A small-molecule ligand and the protein it binds are described below.
Small molecule (SMILES): CC(=O)N[C@@H]1[C@@H](O[C@@H]2O[C@H](CO)[C@H](O)[C@H](O[C@]3(C(=O)O)C[C@H](O)[C@@H](NC(C)=O)[C@H]([C@H](O)[C@H](O)CO)O3)[C@H]2O)[C@@H](O)[C@@H](CO)O[C@H]1O

Binding-site contacts:
Ligand atom C5 contacts residue TYR48 of chain 2.A at 4.2 Å (hydrophobic).
Ligand atom N5 contacts residue GLN109 of chain 2.A at 3.4 Å (h-bond).
Ligand atom C3 contacts residue TYR48 of chain 2.A at 4.2 Å (hydrophobic).
Ligand atom C4 contacts residue GLN109 of chain 2.A at 3.2 Å.
Ligand atom C7 contacts residue GLN109 of chain 2.A at 4.0 Å.
Ligand atom O1B contacts residue ARG101 of chain 2.A at 3.7 Å.
Ligand atom O8 contacts residue THR111 of chain 2.A at 3.8 Å.
Ligand atom C10 contacts residue TYR107 of chain 2.A at 3.7 Å (hydrophobic).
Ligand atom O1A contacts residue ARG101 of chain 2.A at 3.1 Å (salt-bridge).
Ligand atom C6 contacts residue GLN109 of chain 2.A at 3.2 Å.
Ligand atom O9 contacts residue TYR48 of chain 2.A at 2.2 Å (h-bond).
Ligand atom C8 contacts residue TYR48 of chain 2.A at 3.8 Å (hydrophobic).
Ligand atom C9 contacts residue THR111 of chain 2.A at 3.7 Å.
Ligand atom C7 contacts residue TYR110 of chain 2.A at 4.3 Å (hydrophobic).
Ligand atom O9 contacts residue THR111 of chain 2.A at 3.4 Å (h-bond).
Ligand atom O8 contacts residue TYR48 of chain 2.A at 3.0 Å.
Ligand atom C5 contacts residue GLN109 of chain 2.A at 3.4 Å.
Ligand atom C10 contacts residue GLN109 of chain 2.A at 3.9 Å.
Ligand atom O6 contacts residue LYS50 of chain 2.A at 4.2 Å.
Ligand atom C6 contacts residue LYS50 of chain 2.A at 3.5 Å.
Ligand atom C11 contacts residue TRP5 of chain 2.A at 4.1 Å (hydrophobic).
Ligand atom C1 contacts residue ARG101 of chain 2.A at 3.8 Å.
Ligand atom O1A contacts residue GLN109 of chain 2.A at 4.2 Å.
Ligand atom O1B contacts residue GLN109 of chain 2.A at 4.4 Å.
Ligand atom O4 contacts residue GLN109 of chain 2.A at 3.8 Å.
Ligand atom C6 contacts residue PRO49 of chain 2.A at 4.4 Å (hydrophobic).
Ligand atom C1 contacts residue GLN109 of chain 2.A at 4.3 Å.
Ligand atom O4 contacts residue TYR107 of chain 2.A at 2.7 Å (h-bond).
Ligand atom C4 contacts residue TYR107 of chain 2.A at 3.9 Å (hydrophobic).
Ligand atom C9 contacts residue TYR110 of chain 2.A at 3.4 Å (hydrophobic).
Ligand atom O10 contacts residue TYR107 of chain 2.A at 2.9 Å (h-bond).
Ligand atom O9 contacts residue TYR110 of chain 2.A at 4.1 Å.
Ligand atom O6 contacts residue GLN109 of chain 2.A at 4.3 Å.
Ligand atom C1 contacts residue TYR48 of chain 2.A at 4.2 Å (hydrophobic).
Ligand atom C11 contacts residue TYR110 of chain 2.A at 4.2 Å (hydrophobic).
Ligand atom C3 contacts residue GLN109 of chain 2.A at 4.4 Å.
Ligand atom O6 contacts residue PRO49 of chain 2.A at 3.5 Å.
Ligand atom O2 contacts residue TYR48 of chain 2.A at 4.3 Å.
Ligand atom O1A contacts residue TYR48 of chain 2.A at 3.7 Å.
Ligand atom C9 contacts residue TYR48 of chain 2.A at 3.6 Å (hydrophobic).

Sequence of chain 2.A:
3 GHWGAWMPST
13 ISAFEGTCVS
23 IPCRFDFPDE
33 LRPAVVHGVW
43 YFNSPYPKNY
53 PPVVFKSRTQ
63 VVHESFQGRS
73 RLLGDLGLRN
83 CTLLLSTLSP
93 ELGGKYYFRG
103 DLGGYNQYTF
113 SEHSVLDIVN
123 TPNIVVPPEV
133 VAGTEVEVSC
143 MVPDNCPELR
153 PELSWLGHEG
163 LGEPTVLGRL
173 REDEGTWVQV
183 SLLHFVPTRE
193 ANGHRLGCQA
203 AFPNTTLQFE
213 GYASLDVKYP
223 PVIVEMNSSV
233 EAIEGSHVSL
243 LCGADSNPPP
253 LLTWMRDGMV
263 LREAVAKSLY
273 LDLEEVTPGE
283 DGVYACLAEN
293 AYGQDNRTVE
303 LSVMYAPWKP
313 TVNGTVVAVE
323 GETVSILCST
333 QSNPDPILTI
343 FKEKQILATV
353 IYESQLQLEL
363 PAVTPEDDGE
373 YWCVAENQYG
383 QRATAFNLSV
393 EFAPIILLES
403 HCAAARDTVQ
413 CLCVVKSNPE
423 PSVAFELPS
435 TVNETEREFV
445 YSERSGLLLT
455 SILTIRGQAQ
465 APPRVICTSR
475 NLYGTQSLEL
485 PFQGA